Binding-site contacts:
Ligand atom O8 contacts residue ARG77 of chain 31.D at 3.6 Å.
Ligand atom O4 contacts residue HIS298 of chain 31.D at 2.6 Å (h-bond).
Ligand atom O4 contacts residue THR291 of chain 31.D at 4.0 Å.
Ligand atom O1A contacts residue ARG77 of chain 31.D at 2.8 Å (salt-bridge).
Ligand atom C1 contacts residue TYR72 of chain 31.D at 3.8 Å (hydrophobic).
Ligand atom O3 contacts residue ARG77 of chain 31.D at 4.3 Å.
Ligand atom C6 contacts residue THR94 of chain 31.D at 4.2 Å.
Ligand atom O1A contacts residue GLY78 of chain 31.D at 4.1 Å.
Ligand atom C4 contacts residue VAL296 of chain 31.D at 4.2 Å (hydrophobic).
Ligand atom C4 contacts residue HIS298 of chain 31.D at 3.7 Å.
Ligand atom O1A contacts residue TYR72 of chain 31.D at 3.3 Å.
Ligand atom N5 contacts residue TYR72 of chain 31.D at 3.0 Å (h-bond).
Ligand atom O3 contacts residue GLY78 of chain 31.D at 3.8 Å.
Ligand atom C4 contacts residue GLY78 of chain 31.D at 3.8 Å.
Ligand atom O4 contacts residue VAL296 of chain 31.D at 4.0 Å.
Ligand atom O4 contacts residue ARG77 of chain 31.D at 4.3 Å.
Ligand atom O10 contacts residue THR291 of chain 31.D at 3.8 Å.
Ligand atom C6 contacts residue TYR72 of chain 31.D at 3.8 Å (hydrophobic).
Ligand atom C11 contacts residue ASP85 of chain 31.E at 3.6 Å.
Ligand atom O8 contacts residue TYR72 of chain 31.D at 3.7 Å.
Ligand atom O4 contacts residue TYR72 of chain 31.D at 3.9 Å.
Ligand atom C3 contacts residue VAL296 of chain 31.D at 3.5 Å (hydrophobic).
Ligand atom C5 contacts residue TYR72 of chain 31.D at 3.6 Å (hydrophobic).
Ligand atom C6 contacts residue ASN93 of chain 31.D at 3.2 Å.
Ligand atom C2 contacts residue ARG77 of chain 31.D at 4.0 Å.
Ligand atom C1 contacts residue ARG77 of chain 31.D at 3.4 Å.
Ligand atom O1B contacts residue ARG77 of chain 31.D at 2.8 Å (salt-bridge).
Ligand atom C4 contacts residue ARG77 of chain 31.D at 4.1 Å.
Ligand atom O6 contacts residue ASN93 of chain 31.D at 3.4 Å (h-bond).
Ligand atom C10 contacts residue TYR72 of chain 31.D at 3.8 Å (hydrophobic).
Ligand atom O4 contacts residue ILE79 of chain 31.D at 4.2 Å.
Ligand atom C3 contacts residue GLY78 of chain 31.D at 4.0 Å.
Ligand atom C3 contacts residue ARG77 of chain 31.D at 3.4 Å.
Ligand atom O4 contacts residue GLY78 of chain 31.D at 3.1 Å (h-bond).
Ligand atom C11 contacts residue TYR72 of chain 31.D at 4.0 Å (hydrophobic).
Ligand atom O1B contacts residue TYR72 of chain 31.D at 4.0 Å.
Ligand atom C3 contacts residue HIS298 of chain 31.D at 3.9 Å.
Ligand atom O3 contacts residue VAL296 of chain 31.D at 4.3 Å.
Ligand atom O3 contacts residue ASN80 of chain 31.D at 3.8 Å.
Ligand atom C4 contacts residue TYR72 of chain 31.D at 3.4 Å (hydrophobic).

This small molecule binds to this protein.
Small molecule (SMILES): CC(=O)N[C@H]1[C@H]([C@H](O)[C@H](O)CO)O[C@@](O[C@H]2[C@@H](O)[C@@H](CO)O[C@@H](O[C@H]3[C@H](O)[C@@H](O)[C@H](O)O[C@@H]3CO)[C@@H]2O)(C(=O)O)C[C@@H]1O

Sequence of chain 31.D:
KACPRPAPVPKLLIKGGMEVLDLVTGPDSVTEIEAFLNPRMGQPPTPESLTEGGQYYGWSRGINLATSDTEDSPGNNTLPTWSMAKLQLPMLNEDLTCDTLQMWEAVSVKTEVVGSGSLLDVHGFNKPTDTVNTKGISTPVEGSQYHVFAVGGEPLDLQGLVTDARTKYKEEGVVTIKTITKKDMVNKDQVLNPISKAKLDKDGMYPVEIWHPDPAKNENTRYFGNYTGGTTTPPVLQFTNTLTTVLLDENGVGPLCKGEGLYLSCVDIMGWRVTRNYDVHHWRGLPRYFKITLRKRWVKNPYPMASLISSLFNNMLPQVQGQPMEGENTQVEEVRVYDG

Sequence of chain 31.E:
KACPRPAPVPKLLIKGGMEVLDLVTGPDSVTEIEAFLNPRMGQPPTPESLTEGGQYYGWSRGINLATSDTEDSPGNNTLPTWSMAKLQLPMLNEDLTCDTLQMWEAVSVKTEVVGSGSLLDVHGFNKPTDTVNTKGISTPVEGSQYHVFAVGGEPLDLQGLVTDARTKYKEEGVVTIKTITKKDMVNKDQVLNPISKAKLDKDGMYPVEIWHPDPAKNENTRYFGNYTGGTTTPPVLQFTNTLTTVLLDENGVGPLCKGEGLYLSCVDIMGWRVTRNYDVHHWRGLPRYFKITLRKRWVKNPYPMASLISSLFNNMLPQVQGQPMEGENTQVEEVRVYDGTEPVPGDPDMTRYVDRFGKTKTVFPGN